A protein and the small-molecule ligand that binds it are described below.
Small molecule (SMILES): Nc1ncnc2c1ncn2[C@@H]1O[C@H](COO[C@@H]2C[C@@H](CO[P](=O)(O)O[C@H]3[C@@H](O)[C@H](n4cnc5c(N)ncnc54)O[C@@H]3COP(=O)=O)O[C@H]2n2ccc(=O)[nH]c2=O)[C@@H](OOP(O)OC[C@H]2O[C@@H](n3ccc(=O)[nH]c3=O)[C@H](O)[C@@H]2O)[C@H]1O.Op1oo1

Sequence of chain 40.D:
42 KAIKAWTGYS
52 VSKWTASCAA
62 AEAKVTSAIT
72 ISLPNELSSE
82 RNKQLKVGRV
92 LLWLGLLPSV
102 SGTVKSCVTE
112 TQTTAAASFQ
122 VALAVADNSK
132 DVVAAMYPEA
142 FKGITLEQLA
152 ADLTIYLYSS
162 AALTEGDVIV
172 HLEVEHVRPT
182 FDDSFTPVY

Sequence of chain 40.E:
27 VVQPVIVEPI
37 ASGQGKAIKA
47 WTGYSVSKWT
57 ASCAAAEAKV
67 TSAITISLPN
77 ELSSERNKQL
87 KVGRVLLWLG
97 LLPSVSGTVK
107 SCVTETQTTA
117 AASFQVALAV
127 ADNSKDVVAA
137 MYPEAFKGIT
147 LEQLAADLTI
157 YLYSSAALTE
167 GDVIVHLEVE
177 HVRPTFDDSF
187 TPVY

Binding-site contacts:
Ligand atom N6 contacts residue TYR50 of chain 40.D at 4.2 Å.
Ligand atom C5' contacts residue VAL178 of chain 40.E at 4.5 Å (hydrophobic).
Ligand atom OP2 contacts residue VAL178 of chain 40.E at 4.5 Å.
Ligand atom C5 contacts residue TRP47 of chain 40.D at 3.8 Å (hydrophobic).
Ligand atom C1' contacts residue TRP47 of chain 40.D at 4.3 Å (hydrophobic).
Ligand atom C8 contacts residue TRP47 of chain 40.D at 3.8 Å (hydrophobic).
Ligand atom O4' contacts residue TRP47 of chain 40.D at 4.1 Å.
Ligand atom OP2 contacts residue GLY49 of chain 40.E at 4.2 Å.
Ligand atom O4' contacts residue LYS143 of chain 40.D at 4.1 Å.
Ligand atom N9 contacts residue TRP47 of chain 40.D at 3.9 Å.
Ligand atom N6 contacts residue TRP47 of chain 40.D at 3.8 Å.
Ligand atom N1 contacts residue TRP47 of chain 40.D at 4.3 Å.
Ligand atom C6 contacts residue THR48 of chain 40.D at 4.2 Å.
Ligand atom C6 contacts residue TRP47 of chain 40.D at 3.9 Å (hydrophobic).
Ligand atom N7 contacts residue TRP47 of chain 40.D at 3.7 Å.
Ligand atom C4 contacts residue TRP47 of chain 40.D at 3.9 Å (hydrophobic).
Ligand atom N3 contacts residue TRP47 of chain 40.D at 4.1 Å.
Ligand atom C2 contacts residue TRP47 of chain 40.D at 4.2 Å (hydrophobic).
Ligand atom N6 contacts residue THR48 of chain 40.D at 3.3 Å (h-bond).
Ligand atom N1 contacts residue THR48 of chain 40.D at 4.0 Å.